Binding-site contacts:
Ligand atom O3A contacts residue ASP199 of chain 1.D at 3.0 Å (salt-bridge).
Ligand atom O2B contacts residue ARG94 of chain 1.D at 3.4 Å (salt-bridge).
Ligand atom N2 contacts residue PHE101 of chain 1.D at 3.4 Å (h-bond).
Ligand atom C5 contacts residue HIS103 of chain 1.D at 3.6 Å.
Ligand atom O5' contacts residue HIS103 of chain 1.D at 2.9 Å (h-bond).
Ligand atom O1A contacts residue HIS98 of chain 1.D at 3.4 Å (h-bond).
Ligand atom PA contacts residue ASP199 of chain 1.D at 3.5 Å.
Ligand atom O3' contacts residue GLN37 of chain 1.D at 2.7 Å (h-bond).
Ligand atom N2 contacts residue GLY39 of chain 1.D at 3.6 Å.
Ligand atom C3' contacts residue GLN37 of chain 1.D at 3.6 Å.
Ligand atom O3' contacts residue TYR203 of chain 1.D at 3.6 Å.
Ligand atom O5' contacts residue ARG52 of chain 1.D at 3.7 Å.
Ligand atom C4' contacts residue GLN37 of chain 1.D at 3.5 Å.
Ligand atom PG contacts residue TYR203 of chain 1.D at 3.2 Å.
Ligand atom N9 contacts residue HIS103 of chain 1.D at 3.0 Å.
Ligand atom PG contacts residue LYS200 of chain 1.D at 3.5 Å.
Ligand atom O1G contacts residue LYS200 of chain 1.D at 2.1 Å (salt-bridge).
Ligand atom C2' contacts residue TYR262 of chain 1.D at 3.3 Å (hydrophobic).
Ligand atom O2A contacts residue ASP199 of chain 1.D at 2.7 Å (salt-bridge).
Ligand atom O3' contacts residue ASP207 of chain 1.D at 2.8 Å (salt-bridge).
Ligand atom C3' contacts residue TYR203 of chain 1.D at 3.5 Å (hydrophobic).
Ligand atom C8 contacts residue HIS103 of chain 1.D at 3.6 Å.
Ligand atom O3G contacts residue TYR203 of chain 1.D at 1.8 Å (h-bond).
Ligand atom C4 contacts residue HIS103 of chain 1.D at 3.0 Å.
Ligand atom C6 contacts residue HIS103 of chain 1.D at 3.5 Å.
Ligand atom C5' contacts residue TYR203 of chain 1.D at 3.4 Å (hydrophobic).
Ligand atom C1' contacts residue HIS103 of chain 1.D at 3.4 Å.
Ligand atom N3 contacts residue HIS103 of chain 1.D at 3.4 Å.
Ligand atom N1 contacts residue HIS103 of chain 1.D at 3.5 Å.
Ligand atom O4' contacts residue ARG52 of chain 1.D at 3.2 Å (salt-bridge).
Ligand atom O1B contacts residue HIS103 of chain 1.D at 3.0 Å.
Ligand atom C2 contacts residue HIS103 of chain 1.D at 3.6 Å.
Ligand atom O6 contacts residue GLN263 of chain 1.D at 3.7 Å.
Ligand atom O4' contacts residue HIS103 of chain 1.D at 2.9 Å (h-bond).
Ligand atom O2A contacts residue ASN95 of chain 1.D at 3.2 Å (h-bond).
Ligand atom N2 contacts residue LEU38 of chain 1.D at 3.3 Å (h-bond).
Ligand atom C8 contacts residue HIS258 of chain 1.D at 3.7 Å.
Ligand atom O2A contacts residue ARG52 of chain 1.D at 3.5 Å (salt-bridge).
Ligand atom O1A contacts residue HIS121 of chain 1.D at 2.8 Å.
Ligand atom C4' contacts residue ARG52 of chain 1.D at 3.4 Å.

Sequence of chain 1.D:
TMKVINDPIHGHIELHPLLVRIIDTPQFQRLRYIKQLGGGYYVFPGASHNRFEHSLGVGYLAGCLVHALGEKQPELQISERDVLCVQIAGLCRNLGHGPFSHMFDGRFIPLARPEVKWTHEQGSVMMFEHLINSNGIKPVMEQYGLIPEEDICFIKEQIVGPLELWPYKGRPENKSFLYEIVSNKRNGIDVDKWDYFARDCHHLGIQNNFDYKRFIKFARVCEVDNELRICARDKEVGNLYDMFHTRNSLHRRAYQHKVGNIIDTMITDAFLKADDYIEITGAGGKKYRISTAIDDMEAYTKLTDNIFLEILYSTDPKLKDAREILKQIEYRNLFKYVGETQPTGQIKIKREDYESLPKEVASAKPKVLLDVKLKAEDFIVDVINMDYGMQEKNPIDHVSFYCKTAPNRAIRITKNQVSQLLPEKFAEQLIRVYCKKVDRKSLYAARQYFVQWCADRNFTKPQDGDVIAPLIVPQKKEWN

A small-molecule ligand and the protein it binds are described below.
Small molecule (SMILES): Nc1nc2c(ncn2[C@H]2C[C@H](O)[C@@H](CO[P](=O)(O)O[P](=O)(O)OP(=O)(O)O)O2)c(=O)[nH]1